Binding-site contacts:
Ligand atom CB contacts residue ARG137 of chain 1.E at 3.7 Å.
Ligand atom O contacts residue TRP334 of chain 1.E at 3.5 Å.
Ligand atom CG contacts residue GLU136 of chain 1.E at 4.0 Å.
Ligand atom CG contacts residue TRP334 of chain 1.E at 4.0 Å (hydrophobic).
Ligand atom CD2 contacts residue VAL128 of chain 1.E at 3.8 Å (hydrophobic).
Ligand atom C contacts residue ASP172 of chain 1.E at 3.8 Å.
Ligand atom CB contacts residue TYR140 of chain 1.E at 3.8 Å (hydrophobic).
Ligand atom CA contacts residue SER171 of chain 1.E at 3.5 Å.
Ligand atom CG contacts residue VAL333 of chain 1.E at 3.6 Å (hydrophobic).
Ligand atom O contacts residue MET131 of chain 1.E at 3.7 Å.
Ligand atom C contacts residue TRP334 of chain 1.E at 3.7 Å (hydrophobic).
Ligand atom NH1 contacts residue TYR140 of chain 1.E at 3.6 Å (h-bond).
Ligand atom NH1 contacts residue GLU339 of chain 1.E at 3.1 Å (salt-bridge).
Ligand atom CB contacts residue SER171 of chain 1.E at 3.6 Å.
Ligand atom CG contacts residue TRP334 of chain 1.E at 3.8 Å (hydrophobic).
Ligand atom NH2 contacts residue TRP334 of chain 1.E at 3.0 Å (h-bond).
Ligand atom CA contacts residue TRP334 of chain 1.E at 3.8 Å (hydrophobic).
Ligand atom CZ contacts residue GLU339 of chain 1.E at 3.8 Å.
Ligand atom N contacts residue TRP334 of chain 1.E at 3.9 Å.
Ligand atom CG contacts residue GLN127 of chain 1.E at 3.7 Å.
Ligand atom NH2 contacts residue ASP336 of chain 1.E at 3.6 Å.
Ligand atom CG contacts residue ARG137 of chain 1.E at 3.8 Å.
Ligand atom CD contacts residue HIS296 of chain 1.E at 4.0 Å.
Ligand atom CD contacts residue VAL333 of chain 1.E at 3.6 Å (hydrophobic).
Ligand atom C contacts residue SER171 of chain 1.E at 3.5 Å.
Ligand atom CZ contacts residue TRP334 of chain 1.E at 3.9 Å (hydrophobic).
Ligand atom C contacts residue SER171 of chain 1.E at 3.7 Å.
Ligand atom CA contacts residue ASP172 of chain 1.E at 4.0 Å.
Ligand atom CD2 contacts residue GLN127 of chain 1.E at 3.5 Å.
Ligand atom CG2 contacts residue ARG137 of chain 1.E at 3.3 Å.
Ligand atom OD1 contacts residue MET131 of chain 1.E at 3.3 Å.
Ligand atom O contacts residue ARG137 of chain 1.E at 3.1 Å.
Ligand atom NH2 contacts residue GLU339 of chain 1.E at 3.0 Å (salt-bridge).
Ligand atom CA contacts residue SER171 of chain 1.E at 3.5 Å.
Ligand atom O contacts residue CYS173 of chain 1.E at 4.0 Å.
Ligand atom CG contacts residue TYR140 of chain 1.E at 3.4 Å (hydrophobic).
Ligand atom O contacts residue ASP172 of chain 1.E at 3.5 Å.
Ligand atom O contacts residue SER171 of chain 1.E at 3.2 Å (h-bond).
Ligand atom N contacts residue SER171 of chain 1.E at 2.6 Å (h-bond).
Ligand atom CD2 contacts residue LYS170 of chain 1.E at 4.0 Å.

A small-molecule ligand and the protein it binds are described below.
Small molecule (SMILES): CC(C)C[C@@H](C=O)NC(=O)[C@H](CC(N)=O)NC(=O)[C@H](CC(C)C)NC(=O)[C@@H](NC(=O)[C@@H](NC(=O)[C@@H]1CCCN1C(=O)[C@H](CCCN=C(N)N)NC(=O)[C@H](CCCCN)NC(=O)[C@@H]1CCCN1)[C@@H](C)O)[C@@H](C)O

Sequence of chain 1.E:
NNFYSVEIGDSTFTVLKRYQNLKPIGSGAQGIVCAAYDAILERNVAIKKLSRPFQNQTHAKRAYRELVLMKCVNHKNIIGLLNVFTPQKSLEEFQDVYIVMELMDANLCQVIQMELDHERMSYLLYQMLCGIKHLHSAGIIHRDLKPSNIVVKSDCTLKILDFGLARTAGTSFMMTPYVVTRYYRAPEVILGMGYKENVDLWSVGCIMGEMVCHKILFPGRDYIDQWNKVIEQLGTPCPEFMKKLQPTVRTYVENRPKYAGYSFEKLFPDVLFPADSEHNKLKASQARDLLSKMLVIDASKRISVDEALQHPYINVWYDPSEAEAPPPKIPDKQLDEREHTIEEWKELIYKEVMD